Sequence of chain 1.C:
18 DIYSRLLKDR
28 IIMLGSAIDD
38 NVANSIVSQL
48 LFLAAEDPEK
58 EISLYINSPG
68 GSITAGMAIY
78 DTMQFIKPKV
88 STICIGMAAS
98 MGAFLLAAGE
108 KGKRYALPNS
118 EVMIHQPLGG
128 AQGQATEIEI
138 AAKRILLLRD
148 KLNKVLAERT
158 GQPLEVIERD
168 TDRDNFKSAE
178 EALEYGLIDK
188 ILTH

A protein and the small-molecule ligand that binds it are described below.
Small molecule (SMILES): C[C@@H]1C[C@H]2C(=O)OC[C@H](NC(=O)[C@H](Cc3cc(F)cc(F)c3)NC(=O)CCC3CCCCC3)C(=O)N3CCC[C@H]3C(=O)N3CCCC[C@H]3C(=O)N[C@@H](C)C(=O)N2C1

Binding-site contacts:
Ligand atom CZ contacts residue ILE92 of chain 1.D at 3.9 Å (hydrophobic).
Ligand atom F2 contacts residue PHE82 of chain 1.C at 3.2 Å.
Ligand atom N contacts residue TYR62 of chain 1.D at 3.4 Å (h-bond).
Ligand atom CZ contacts residue THR79 of chain 1.C at 3.6 Å.
Ligand atom F2 contacts residue ASP78 of chain 1.C at 3.8 Å.
Ligand atom O contacts residue SER60 of chain 1.D at 3.5 Å (h-bond).
Ligand atom F2 contacts residue LEU114 of chain 1.D at 3.8 Å.
Ligand atom CA contacts residue PHE82 of chain 1.C at 3.7 Å (hydrophobic).
Ligand atom CZ contacts residue LEU114 of chain 1.D at 3.5 Å (hydrophobic).
Ligand atom C4 contacts residue ASP26 of chain 1.D at 3.5 Å.
Ligand atom CD contacts residue TYR112 of chain 1.D at 3.7 Å (hydrophobic).
Ligand atom C9 contacts residue LEU48 of chain 1.C at 3.8 Å (hydrophobic).
Ligand atom F1 contacts residue TYR62 of chain 1.D at 3.4 Å.
Ligand atom CB contacts residue TYR62 of chain 1.D at 4.1 Å (hydrophobic).
Ligand atom C contacts residue PHE82 of chain 1.C at 3.8 Å (hydrophobic).
Ligand atom O contacts residue PHE82 of chain 1.C at 3.8 Å.
Ligand atom CD1 contacts residue LEU48 of chain 1.C at 4.0 Å (hydrophobic).
Ligand atom CE1 contacts residue ILE92 of chain 1.D at 4.0 Å (hydrophobic).
Ligand atom CE1 contacts residue TYR62 of chain 1.D at 3.9 Å (hydrophobic).
Ligand atom CD contacts residue ILE28 of chain 1.D at 3.8 Å (hydrophobic).
Ligand atom O contacts residue TYR62 of chain 1.D at 2.5 Å (h-bond).
Ligand atom CG contacts residue TYR112 of chain 1.D at 4.0 Å (hydrophobic).
Ligand atom F2 contacts residue THR79 of chain 1.C at 3.4 Å.
Ligand atom CE contacts residue LEU189 of chain 1.D at 3.9 Å (hydrophobic).
Ligand atom CB contacts residue ILE90 of chain 1.D at 3.8 Å (hydrophobic).
Ligand atom CD2 contacts residue PHE82 of chain 1.C at 3.6 Å (hydrophobic).
Ligand atom CD1 contacts residue TYR62 of chain 1.D at 3.4 Å (hydrophobic).
Ligand atom O contacts residue PHE82 of chain 1.C at 3.9 Å.
Ligand atom F1 contacts residue ILE92 of chain 1.D at 3.3 Å.
Ligand atom CE2 contacts residue LEU114 of chain 1.D at 3.8 Å (hydrophobic).
Ligand atom CA contacts residue SER60 of chain 1.D at 4.1 Å.
Ligand atom C contacts residue SER60 of chain 1.D at 3.7 Å.
Ligand atom C contacts residue TYR62 of chain 1.D at 3.8 Å (hydrophobic).
Ligand atom CE1 contacts residue LEU48 of chain 1.C at 4.0 Å (hydrophobic).
Ligand atom C6 contacts residue LEU23 of chain 1.D at 3.6 Å (hydrophobic).
Ligand atom F1 contacts residue VAL44 of chain 1.C at 3.6 Å.
Ligand atom C8 contacts residue TYR62 of chain 1.D at 4.0 Å (hydrophobic).
Ligand atom C7 contacts residue LEU48 of chain 1.C at 3.6 Å (hydrophobic).
Ligand atom O2 contacts residue LEU48 of chain 1.C at 3.4 Å.
Ligand atom CE contacts residue ASP26 of chain 1.D at 3.0 Å.

Sequence of chain 1.D:
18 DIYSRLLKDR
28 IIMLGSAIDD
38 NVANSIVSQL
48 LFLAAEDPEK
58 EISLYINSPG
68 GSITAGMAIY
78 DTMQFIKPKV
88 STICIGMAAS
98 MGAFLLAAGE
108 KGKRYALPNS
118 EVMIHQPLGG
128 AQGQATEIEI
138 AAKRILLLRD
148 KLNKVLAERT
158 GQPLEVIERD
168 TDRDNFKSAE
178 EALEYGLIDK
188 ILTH